Binding-site contacts:
Ligand atom O5 contacts residue GLY364 of chain 1.A at 3.8 Å.
Ligand atom N2 contacts residue ASN369 of chain 1.A at 3.4 Å (h-bond).
Ligand atom O5 contacts residue ASN369 of chain 1.A at 1.6 Å (h-bond).
Ligand atom C8 contacts residue ASN370 of chain 1.A at 4.1 Å.
Ligand atom C2 contacts residue ASN369 of chain 1.A at 2.8 Å.
Ligand atom O5 contacts residue SER366 of chain 1.A at 3.3 Å.
Ligand atom C8 contacts residue ILE372 of chain 1.A at 4.0 Å (hydrophobic).
Ligand atom C6 contacts residue PRO363 of chain 1.A at 3.5 Å (hydrophobic).
Ligand atom C7 contacts residue ASN369 of chain 1.A at 3.8 Å.
Ligand atom C1 contacts residue ASN369 of chain 1.A at 1.4 Å.
Ligand atom C6 contacts residue ALA362 of chain 1.A at 3.8 Å (hydrophobic).
Ligand atom O7 contacts residue ASN369 of chain 1.A at 3.5 Å (h-bond).
Ligand atom O6 contacts residue GLY364 of chain 1.A at 4.3 Å.
Ligand atom C5 contacts residue PRO363 of chain 1.A at 4.0 Å (hydrophobic).
Ligand atom C5 contacts residue GLY364 of chain 1.A at 3.4 Å.
Ligand atom C6 contacts residue SER366 of chain 1.A at 3.7 Å.
Ligand atom O6 contacts residue ALA362 of chain 1.A at 4.0 Å.
Ligand atom C6 contacts residue ASN369 of chain 1.A at 3.3 Å.
Ligand atom O6 contacts residue PRO363 of chain 1.A at 3.7 Å.
Ligand atom C5 contacts residue ASN369 of chain 1.A at 3.0 Å.
Ligand atom C3 contacts residue ASN369 of chain 1.A at 3.7 Å.
Ligand atom O6 contacts residue GLY361 of chain 1.A at 4.3 Å.
Ligand atom C6 contacts residue PHE365 of chain 1.A at 4.5 Å (hydrophobic).
Ligand atom C4 contacts residue ASN369 of chain 1.A at 3.8 Å.
Ligand atom C3 contacts residue GLY364 of chain 1.A at 4.4 Å.
Ligand atom C1 contacts residue SER366 of chain 1.A at 4.3 Å.
Ligand atom N2 contacts residue GLY364 of chain 1.A at 4.2 Å.
Ligand atom C6 contacts residue GLY364 of chain 1.A at 3.3 Å.
Ligand atom C5 contacts residue SER366 of chain 1.A at 3.8 Å.

Sequence of chain 1.A:
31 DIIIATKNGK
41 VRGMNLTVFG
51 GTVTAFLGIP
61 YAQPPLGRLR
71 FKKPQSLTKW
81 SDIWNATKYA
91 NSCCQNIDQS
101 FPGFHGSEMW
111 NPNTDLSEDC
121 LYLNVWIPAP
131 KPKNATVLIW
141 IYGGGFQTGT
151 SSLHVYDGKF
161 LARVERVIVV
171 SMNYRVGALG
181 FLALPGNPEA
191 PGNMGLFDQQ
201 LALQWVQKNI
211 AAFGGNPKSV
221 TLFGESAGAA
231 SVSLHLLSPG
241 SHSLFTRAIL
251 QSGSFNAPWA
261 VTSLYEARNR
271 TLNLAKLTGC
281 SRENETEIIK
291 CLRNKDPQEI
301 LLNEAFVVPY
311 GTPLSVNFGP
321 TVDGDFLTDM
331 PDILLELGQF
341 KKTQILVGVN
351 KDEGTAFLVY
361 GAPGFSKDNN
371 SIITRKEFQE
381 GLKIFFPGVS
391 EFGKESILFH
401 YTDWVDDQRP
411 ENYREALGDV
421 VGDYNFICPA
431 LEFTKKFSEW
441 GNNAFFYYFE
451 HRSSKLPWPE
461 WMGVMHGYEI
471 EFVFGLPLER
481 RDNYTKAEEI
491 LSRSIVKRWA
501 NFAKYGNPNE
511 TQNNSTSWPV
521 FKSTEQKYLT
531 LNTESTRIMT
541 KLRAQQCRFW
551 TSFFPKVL

A protein and the small-molecule ligand that binds it are described below.
Small molecule (SMILES): CC(=O)N[C@H]1[C@H](O[C@H]2[C@H](O)[C@@H](NC(C)=O)CO[C@@H]2CO[C@@H]2O[C@@H](C)[C@@H](O)[C@@H](O)[C@@H]2O)O[C@H](CO)[C@@H](O)[C@@H]1O